Sequence of chain 1.B:
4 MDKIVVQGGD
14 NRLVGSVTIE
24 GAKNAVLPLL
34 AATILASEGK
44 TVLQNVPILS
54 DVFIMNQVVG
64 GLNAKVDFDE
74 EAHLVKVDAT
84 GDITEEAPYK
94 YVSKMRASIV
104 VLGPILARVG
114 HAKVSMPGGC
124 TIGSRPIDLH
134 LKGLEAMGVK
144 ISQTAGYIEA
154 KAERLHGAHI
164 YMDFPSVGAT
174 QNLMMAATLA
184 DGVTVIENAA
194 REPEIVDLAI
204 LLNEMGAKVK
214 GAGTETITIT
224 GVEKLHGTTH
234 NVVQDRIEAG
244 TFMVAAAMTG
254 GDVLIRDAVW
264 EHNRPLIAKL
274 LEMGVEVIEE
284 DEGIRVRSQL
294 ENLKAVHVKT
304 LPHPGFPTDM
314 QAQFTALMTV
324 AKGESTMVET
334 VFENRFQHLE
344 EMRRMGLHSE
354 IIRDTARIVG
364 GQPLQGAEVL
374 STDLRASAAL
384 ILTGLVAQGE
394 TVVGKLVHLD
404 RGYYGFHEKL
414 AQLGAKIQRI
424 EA

Binding-site contacts:
Ligand atom O3 contacts residue ASN27 of chain 1.B at 3.1 Å (h-bond).
Ligand atom O4U contacts residue ILE130 of chain 1.B at 3.1 Å.
Ligand atom O3 contacts residue ASP312 of chain 1.B at 3.3 Å (salt-bridge).
Ligand atom O2A contacts residue VAL170 of chain 1.B at 2.8 Å (h-bond).
Ligand atom O1B contacts residue VAL170 of chain 1.B at 3.5 Å.
Ligand atom N2 contacts residue ASN27 of chain 1.B at 3.5 Å (h-bond).
Ligand atom C5U contacts residue PRO129 of chain 1.B at 3.3 Å (hydrophobic).
Ligand atom O2B contacts residue ARG128 of chain 1.B at 3.1 Å (salt-bridge).
Ligand atom O2U contacts residue PRO129 of chain 1.B at 3.5 Å.
Ligand atom C5D contacts residue PHE167 of chain 1.B at 3.5 Å (hydrophobic).
Ligand atom C4U contacts residue PRO129 of chain 1.B at 3.1 Å (hydrophobic).
Ligand atom C7 contacts residue ASN27 of chain 1.B at 3.3 Å.
Ligand atom C2 contacts residue ASN27 of chain 1.B at 3.4 Å.
Ligand atom O2D contacts residue PRO129 of chain 1.B at 3.5 Å.
Ligand atom O4U contacts residue PRO129 of chain 1.B at 3.4 Å (h-bond).
Ligand atom C3D contacts residue VAL334 of chain 1.B at 3.4 Å (hydrophobic).
Ligand atom C2U contacts residue ASP131 of chain 1.B at 3.5 Å.
Ligand atom C8 contacts residue ASN27 of chain 1.B at 3.4 Å.
Ligand atom O4U contacts residue ASP131 of chain 1.B at 3.4 Å (salt-bridge).
Ligand atom O3D contacts residue VAL334 of chain 1.B at 2.5 Å (h-bond).
Ligand atom O1B contacts residue GLY171 of chain 1.B at 2.8 Å (h-bond).
Ligand atom O4U contacts residue LEU132 of chain 1.B at 2.9 Å (h-bond).
Ligand atom N3U contacts residue PRO129 of chain 1.B at 3.3 Å (h-bond).
Ligand atom O2A contacts residue SER169 of chain 1.B at 3.4 Å.
Ligand atom C4 contacts residue ASP312 of chain 1.B at 3.4 Å.
Ligand atom O4 contacts residue ASP312 of chain 1.B at 2.6 Å (salt-bridge).
Ligand atom O2D contacts residue SER127 of chain 1.B at 3.0 Å (h-bond).
Ligand atom C8 contacts residue ALA100 of chain 1.B at 3.5 Å (hydrophobic).
Ligand atom O2U contacts residue ASP131 of chain 1.B at 3.5 Å (salt-bridge).
Ligand atom O4U contacts residue HIS133 of chain 1.B at 3.6 Å.
Ligand atom O1E contacts residue ASN27 of chain 1.B at 3.4 Å (h-bond).
Ligand atom N3U contacts residue ASP131 of chain 1.B at 2.8 Å (salt-bridge).
Ligand atom O4D contacts residue PHE167 of chain 1.B at 3.5 Å.
Ligand atom O7 contacts residue ASN27 of chain 1.B at 3.4 Å.
Ligand atom O1 contacts residue ARG128 of chain 1.B at 3.5 Å (salt-bridge).
Ligand atom O2D contacts residue ARG128 of chain 1.B at 3.2 Å.
Ligand atom O1E contacts residue LYS26 of chain 1.B at 2.9 Å (salt-bridge).
Ligand atom O1A contacts residue SER169 of chain 1.B at 2.6 Å (h-bond).
Ligand atom O4 contacts residue PHE335 of chain 1.B at 3.4 Å.
Ligand atom C5U contacts residue SER169 of chain 1.B at 3.4 Å.

A protein and the small-molecule ligand that binds it are described below.
Small molecule (SMILES): C=C(O[C@H]1[C@H](O)[C@@H](CO)O[C@H](O[P](=O)(O)O[P](=O)(O)OC[C@H]2O[C@@H](n3ccc(=O)[nH]c3=O)[C@H](O)[C@@H]2O)[C@@H]1NC(C)=O)C(=O)O